Sequence of chain 1.F:
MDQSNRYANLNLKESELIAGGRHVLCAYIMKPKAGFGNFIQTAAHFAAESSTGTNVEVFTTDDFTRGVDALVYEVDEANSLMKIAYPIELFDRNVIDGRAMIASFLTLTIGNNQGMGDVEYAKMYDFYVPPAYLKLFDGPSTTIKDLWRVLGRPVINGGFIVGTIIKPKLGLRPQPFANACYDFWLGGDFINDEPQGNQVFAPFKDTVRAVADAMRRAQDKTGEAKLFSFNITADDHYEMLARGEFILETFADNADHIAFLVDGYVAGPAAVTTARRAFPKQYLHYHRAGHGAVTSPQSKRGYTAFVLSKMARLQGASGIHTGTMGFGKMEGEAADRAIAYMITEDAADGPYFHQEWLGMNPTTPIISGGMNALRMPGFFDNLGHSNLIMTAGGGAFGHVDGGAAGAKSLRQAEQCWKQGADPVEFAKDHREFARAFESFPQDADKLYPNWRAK

Sequence of chain 1.E:
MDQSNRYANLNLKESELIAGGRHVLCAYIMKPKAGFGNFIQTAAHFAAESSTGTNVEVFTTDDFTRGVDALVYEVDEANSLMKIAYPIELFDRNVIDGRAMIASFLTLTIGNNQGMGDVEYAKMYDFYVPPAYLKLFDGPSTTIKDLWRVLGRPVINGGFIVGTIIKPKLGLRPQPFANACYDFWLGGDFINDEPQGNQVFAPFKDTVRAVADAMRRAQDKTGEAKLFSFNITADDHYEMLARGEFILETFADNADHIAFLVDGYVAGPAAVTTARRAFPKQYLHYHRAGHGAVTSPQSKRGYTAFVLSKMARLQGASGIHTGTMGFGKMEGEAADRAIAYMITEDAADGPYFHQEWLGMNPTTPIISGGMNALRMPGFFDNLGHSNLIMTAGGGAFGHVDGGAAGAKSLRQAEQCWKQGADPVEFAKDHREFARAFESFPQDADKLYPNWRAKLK

This small molecule binds to this protein.
Small molecule (SMILES): O=C(O)[C@@](O)(COP(=O)(O)O)[C@H](O)[C@H](O)COP(=O)(O)O

Binding-site contacts:
Ligand atom O3 contacts residue ASN132 of chain 1.E at 3.0 Å (h-bond).
Ligand atom O1 contacts residue ILE185 of chain 1.F at 3.6 Å.
Ligand atom C contacts residue MG1 of chain 1.X at 2.8 Å.
Ligand atom O4 contacts residue SER389 of chain 1.F at 3.0 Å (h-bond).
Ligand atom O2P contacts residue GLY414 of chain 1.F at 2.9 Å (h-bond).
Ligand atom O2 contacts residue MG1 of chain 1.X at 2.1 Å.
Ligand atom O6 contacts residue ASN132 of chain 1.E at 3.1 Å (h-bond).
Ligand atom O7 contacts residue GLU69 of chain 1.E at 3.6 Å (salt-bridge).
Ligand atom C1 contacts residue SER389 of chain 1.F at 3.5 Å.
Ligand atom C3 contacts residue MG1 of chain 1.X at 3.0 Å.
Ligand atom O3 contacts residue HIS308 of chain 1.F at 2.8 Å (h-bond).
Ligand atom O1P contacts residue THR74 of chain 1.E at 2.7 Å (h-bond).
Ligand atom O3 contacts residue GLU215 of chain 1.F at 2.9 Å (salt-bridge).
Ligand atom O2 contacts residue ASP214 of chain 1.F at 3.3 Å (salt-bridge).
Ligand atom O5P contacts residue SER389 of chain 1.F at 3.2 Å (h-bond).
Ligand atom O6 contacts residue LYS187 of chain 1.F at 3.1 Å (salt-bridge).
Ligand atom O6 contacts residue LYS189 of chain 1.F at 2.7 Å (salt-bridge).
Ligand atom O1P contacts residue LYS187 of chain 1.F at 3.2 Å.
Ligand atom O4 contacts residue GLY390 of chain 1.F at 3.1 Å (h-bond).
Ligand atom O6 contacts residue MG1 of chain 1.X at 2.1 Å.
Ligand atom O2 contacts residue KCX212 of chain 1.F at 2.9 Å (h-bond).
Ligand atom C contacts residue ASN132 of chain 1.E at 3.4 Å.
Ligand atom O3P contacts residue THR74 of chain 1.E at 3.5 Å (h-bond).
Ligand atom O1 contacts residue LYS187 of chain 1.F at 3.0 Å (salt-bridge).
Ligand atom O6 contacts residue ASP214 of chain 1.F at 3.1 Å (salt-bridge).
Ligand atom O3P contacts residue LYS350 of chain 1.F at 2.8 Å (salt-bridge).
Ligand atom O3P contacts residue GLY391 of chain 1.F at 2.8 Å (h-bond).
Ligand atom C2 contacts residue MG1 of chain 1.X at 2.8 Å.
Ligand atom O5P contacts residue HIS342 of chain 1.F at 2.8 Å (h-bond).
Ligand atom O3 contacts residue KCX212 of chain 1.F at 3.0 Å (h-bond).
Ligand atom O1P contacts residue GLY415 of chain 1.F at 2.9 Å (h-bond).
Ligand atom O7 contacts residue LYS350 of chain 1.F at 2.9 Å (salt-bridge).
Ligand atom O6P contacts residue ARG309 of chain 1.F at 2.9 Å (salt-bridge).
Ligand atom O6 contacts residue GLU215 of chain 1.F at 3.2 Å (salt-bridge).
Ligand atom C3 contacts residue KCX212 of chain 1.F at 3.1 Å.
Ligand atom C contacts residue LYS187 of chain 1.F at 3.3 Å.
Ligand atom O2 contacts residue LYS187 of chain 1.F at 3.2 Å (salt-bridge).
Ligand atom O4P contacts residue ARG309 of chain 1.F at 2.8 Å (salt-bridge).
Ligand atom O2 contacts residue ILE185 of chain 1.F at 3.5 Å.
Ligand atom O3 contacts residue MG1 of chain 1.X at 2.3 Å.